Binding-site contacts:
Ligand atom C54 contacts residue ILE136 of chain 1.C at 3.7 Å (hydrophobic).
Ligand atom O3 contacts residue ARG106 of chain 1.C at 2.7 Å (salt-bridge).
Ligand atom C48 contacts residue PHE127 of chain 1.C at 4.1 Å (hydrophobic).
Ligand atom O2 contacts residue GLN25 of chain 1.C at 3.1 Å (h-bond).
Ligand atom O4 contacts residue ARG106 of chain 1.C at 4.1 Å.
Ligand atom O2 contacts residue CYS24 of chain 1.C at 3.9 Å.
Ligand atom C26 contacts residue MET104 of chain 1.C at 4.0 Å (hydrophobic).
Ligand atom C23 contacts residue MET104 of chain 1.C at 3.8 Å (hydrophobic).
Ligand atom C50 contacts residue ILE136 of chain 1.C at 4.1 Å (hydrophobic).
Ligand atom O4 contacts residue ARG103 of chain 1.C at 3.6 Å.
Ligand atom C13 contacts residue HIS62 of chain 1.C at 4.1 Å.
Ligand atom C65 contacts residue TRP56 of chain 1.C at 3.7 Å (hydrophobic).
Ligand atom C32 contacts residue HIS62 of chain 1.C at 3.7 Å.
Ligand atom C65 contacts residue LEU130 of chain 1.C at 3.7 Å (hydrophobic).
Ligand atom O3 contacts residue LEU26 of chain 1.C at 3.1 Å (h-bond).
Ligand atom C15 contacts residue HIS62 of chain 1.C at 3.5 Å.
Ligand atom C4 contacts residue ARG103 of chain 1.C at 3.7 Å.
Ligand atom C60 contacts residue ILE136 of chain 1.C at 4.1 Å (hydrophobic).
Ligand atom C1 contacts residue MET104 of chain 1.C at 3.8 Å (hydrophobic).
Ligand atom C44 contacts residue PHE116 of chain 1.C at 3.9 Å (hydrophobic).
Ligand atom C40 contacts residue PHE127 of chain 1.C at 4.1 Å (hydrophobic).
Ligand atom C13 contacts residue ALA66 of chain 1.C at 3.7 Å (hydrophobic).
Ligand atom O3 contacts residue GLN25 of chain 1.C at 3.1 Å (h-bond).
Ligand atom O6 contacts residue LEU26 of chain 1.C at 3.8 Å.
Ligand atom C63 contacts residue HIS218 of chain 1.C at 3.7 Å.
Ligand atom C35 contacts residue CYS59 of chain 1.C at 3.8 Å (hydrophobic).
Ligand atom C69 contacts residue CYS59 of chain 1.C at 3.6 Å (hydrophobic).
Ligand atom C32 contacts residue LEU63 of chain 1.C at 4.1 Å (hydrophobic).
Ligand atom C9 contacts residue LEU26 of chain 1.C at 4.0 Å (hydrophobic).
Ligand atom C4 contacts residue MET104 of chain 1.C at 4.0 Å (hydrophobic).
Ligand atom O2 contacts residue ARG103 of chain 1.C at 3.3 Å (salt-bridge).
Ligand atom C32 contacts residue CYS59 of chain 1.C at 4.0 Å (hydrophobic).
Ligand atom C13 contacts residue GLN25 of chain 1.C at 4.1 Å.
Ligand atom S1 contacts residue GLN25 of chain 1.C at 3.6 Å (h-bond).
Ligand atom S1 contacts residue ARG106 of chain 1.C at 4.0 Å.
Ligand atom O3 contacts residue CYS24 of chain 1.C at 3.5 Å.
Ligand atom C9 contacts residue GLN25 of chain 1.C at 4.0 Å.
Ligand atom C44 contacts residue VAL115 of chain 1.C at 3.9 Å (hydrophobic).
Ligand atom C15 contacts residue ALA66 of chain 1.C at 4.0 Å (hydrophobic).
Ligand atom C44 contacts residue ALA107 of chain 1.C at 3.7 Å (hydrophobic).

The protein below binds the small molecule below.
Small molecule (SMILES): CC(C)CCC[C@@H](C)[C@H]1CC[C@H]2[C@@H]3CC=C4C[C@@H](OS(=O)(=O)O)CC[C@]4(C)[C@H]3CC[C@]12C

Sequence of chain 1.C:
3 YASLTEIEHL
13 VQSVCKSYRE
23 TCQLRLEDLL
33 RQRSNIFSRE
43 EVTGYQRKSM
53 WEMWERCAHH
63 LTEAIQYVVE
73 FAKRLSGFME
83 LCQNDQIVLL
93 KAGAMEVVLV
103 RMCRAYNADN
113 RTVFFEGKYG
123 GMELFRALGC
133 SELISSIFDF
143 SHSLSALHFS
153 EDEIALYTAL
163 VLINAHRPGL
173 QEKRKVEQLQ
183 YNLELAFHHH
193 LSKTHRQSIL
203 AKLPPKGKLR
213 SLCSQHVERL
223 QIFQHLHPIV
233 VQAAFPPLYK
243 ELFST